Binding-site contacts:
Ligand atom O5 contacts residue ALA387 of chain 1.Z at 3.9 Å.
Ligand atom C6 contacts residue PRO388 of chain 1.Z at 3.7 Å (hydrophobic).
Ligand atom O6 contacts residue PRO388 of chain 1.Z at 2.9 Å.
Ligand atom C3 contacts residue ASN384 of chain 1.Z at 3.7 Å.
Ligand atom C5 contacts residue ASN384 of chain 1.Z at 3.5 Å.
Ligand atom O6 contacts residue ALA387 of chain 1.Z at 3.7 Å.
Ligand atom C8 contacts residue ASN384 of chain 1.Z at 4.2 Å.
Ligand atom O7 contacts residue TYR377 of chain 1.B at 4.5 Å.
Ligand atom N2 contacts residue ASN384 of chain 1.Z at 2.9 Å (h-bond).
Ligand atom O5 contacts residue ASN384 of chain 1.Z at 2.2 Å (h-bond).
Ligand atom O5 contacts residue CYS386 of chain 1.Z at 4.0 Å.
Ligand atom C8 contacts residue TYR377 of chain 1.B at 3.0 Å (hydrophobic).
Ligand atom C5 contacts residue CYS386 of chain 1.Z at 4.5 Å (hydrophobic).
Ligand atom O7 contacts residue ASN384 of chain 1.Z at 3.1 Å (h-bond).
Ligand atom C1 contacts residue ASN384 of chain 1.Z at 1.4 Å.
Ligand atom C6 contacts residue ALA387 of chain 1.Z at 4.2 Å (hydrophobic).
Ligand atom C6 contacts residue CYS386 of chain 1.Z at 4.1 Å (hydrophobic).
Ligand atom C2 contacts residue ASN384 of chain 1.Z at 2.3 Å.
Ligand atom C7 contacts residue ASN384 of chain 1.Z at 3.2 Å.
Ligand atom C4 contacts residue ASN384 of chain 1.Z at 4.0 Å.
Ligand atom C7 contacts residue TYR377 of chain 1.B at 4.2 Å (hydrophobic).

The small molecule below binds the protein below.
Small molecule (SMILES): CC(=O)N[C@@H]1[C@@H](O)[C@H](O)[C@@H](CO)O[C@H]1O

Sequence of chain 1.Z:
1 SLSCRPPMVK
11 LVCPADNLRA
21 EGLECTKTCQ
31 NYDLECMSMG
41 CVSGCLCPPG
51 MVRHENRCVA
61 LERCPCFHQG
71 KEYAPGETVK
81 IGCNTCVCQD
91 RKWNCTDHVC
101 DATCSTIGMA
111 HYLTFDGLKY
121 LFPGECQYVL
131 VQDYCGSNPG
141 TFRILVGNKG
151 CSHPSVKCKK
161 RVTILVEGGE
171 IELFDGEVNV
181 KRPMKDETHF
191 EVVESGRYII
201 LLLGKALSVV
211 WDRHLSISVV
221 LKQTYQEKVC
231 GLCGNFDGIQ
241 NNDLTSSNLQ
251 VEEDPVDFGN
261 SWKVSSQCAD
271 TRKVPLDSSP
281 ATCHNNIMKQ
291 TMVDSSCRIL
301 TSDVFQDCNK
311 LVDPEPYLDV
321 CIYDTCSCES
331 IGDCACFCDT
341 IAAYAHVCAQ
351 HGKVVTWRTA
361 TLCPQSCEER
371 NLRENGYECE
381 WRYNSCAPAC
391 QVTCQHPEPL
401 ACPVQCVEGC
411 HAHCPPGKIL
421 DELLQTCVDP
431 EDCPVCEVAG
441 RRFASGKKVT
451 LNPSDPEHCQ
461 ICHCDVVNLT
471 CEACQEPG

Sequence of chain 1.B:
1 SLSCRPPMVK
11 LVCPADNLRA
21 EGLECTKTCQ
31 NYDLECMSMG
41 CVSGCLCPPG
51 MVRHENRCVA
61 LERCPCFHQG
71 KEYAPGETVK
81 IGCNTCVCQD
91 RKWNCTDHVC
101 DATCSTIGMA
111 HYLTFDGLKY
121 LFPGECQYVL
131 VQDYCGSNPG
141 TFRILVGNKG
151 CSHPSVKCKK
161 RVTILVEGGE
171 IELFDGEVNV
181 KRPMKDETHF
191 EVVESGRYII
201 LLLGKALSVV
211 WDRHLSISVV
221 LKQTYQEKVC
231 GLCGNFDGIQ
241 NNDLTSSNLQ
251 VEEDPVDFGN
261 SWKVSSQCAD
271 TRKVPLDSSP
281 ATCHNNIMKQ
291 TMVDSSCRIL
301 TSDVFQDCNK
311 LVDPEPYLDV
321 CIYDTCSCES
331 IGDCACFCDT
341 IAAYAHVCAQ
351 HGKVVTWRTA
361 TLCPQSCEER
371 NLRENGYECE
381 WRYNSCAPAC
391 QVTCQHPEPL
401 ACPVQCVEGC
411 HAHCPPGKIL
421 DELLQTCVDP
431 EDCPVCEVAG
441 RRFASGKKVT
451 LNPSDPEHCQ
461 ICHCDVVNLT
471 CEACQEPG